Binding-site contacts:
Ligand atom N2 contacts residue ASN327 of chain 1.A at 2.9 Å (h-bond).
Ligand atom C5 contacts residue ASN327 of chain 1.A at 3.7 Å.
Ligand atom C7 contacts residue ASN327 of chain 1.A at 3.6 Å.
Ligand atom O7 contacts residue THR577 of chain 1.A at 3.9 Å.
Ligand atom C3 contacts residue ASN327 of chain 1.A at 3.8 Å.
Ligand atom O5 contacts residue ASN327 of chain 1.A at 2.4 Å (h-bond).
Ligand atom C2 contacts residue ASN327 of chain 1.A at 2.4 Å.
Ligand atom C1 contacts residue ASN327 of chain 1.A at 1.4 Å.
Ligand atom C4 contacts residue ASN327 of chain 1.A at 4.2 Å.
Ligand atom O7 contacts residue ASN327 of chain 1.A at 3.9 Å.

Sequence of chain 1.A:
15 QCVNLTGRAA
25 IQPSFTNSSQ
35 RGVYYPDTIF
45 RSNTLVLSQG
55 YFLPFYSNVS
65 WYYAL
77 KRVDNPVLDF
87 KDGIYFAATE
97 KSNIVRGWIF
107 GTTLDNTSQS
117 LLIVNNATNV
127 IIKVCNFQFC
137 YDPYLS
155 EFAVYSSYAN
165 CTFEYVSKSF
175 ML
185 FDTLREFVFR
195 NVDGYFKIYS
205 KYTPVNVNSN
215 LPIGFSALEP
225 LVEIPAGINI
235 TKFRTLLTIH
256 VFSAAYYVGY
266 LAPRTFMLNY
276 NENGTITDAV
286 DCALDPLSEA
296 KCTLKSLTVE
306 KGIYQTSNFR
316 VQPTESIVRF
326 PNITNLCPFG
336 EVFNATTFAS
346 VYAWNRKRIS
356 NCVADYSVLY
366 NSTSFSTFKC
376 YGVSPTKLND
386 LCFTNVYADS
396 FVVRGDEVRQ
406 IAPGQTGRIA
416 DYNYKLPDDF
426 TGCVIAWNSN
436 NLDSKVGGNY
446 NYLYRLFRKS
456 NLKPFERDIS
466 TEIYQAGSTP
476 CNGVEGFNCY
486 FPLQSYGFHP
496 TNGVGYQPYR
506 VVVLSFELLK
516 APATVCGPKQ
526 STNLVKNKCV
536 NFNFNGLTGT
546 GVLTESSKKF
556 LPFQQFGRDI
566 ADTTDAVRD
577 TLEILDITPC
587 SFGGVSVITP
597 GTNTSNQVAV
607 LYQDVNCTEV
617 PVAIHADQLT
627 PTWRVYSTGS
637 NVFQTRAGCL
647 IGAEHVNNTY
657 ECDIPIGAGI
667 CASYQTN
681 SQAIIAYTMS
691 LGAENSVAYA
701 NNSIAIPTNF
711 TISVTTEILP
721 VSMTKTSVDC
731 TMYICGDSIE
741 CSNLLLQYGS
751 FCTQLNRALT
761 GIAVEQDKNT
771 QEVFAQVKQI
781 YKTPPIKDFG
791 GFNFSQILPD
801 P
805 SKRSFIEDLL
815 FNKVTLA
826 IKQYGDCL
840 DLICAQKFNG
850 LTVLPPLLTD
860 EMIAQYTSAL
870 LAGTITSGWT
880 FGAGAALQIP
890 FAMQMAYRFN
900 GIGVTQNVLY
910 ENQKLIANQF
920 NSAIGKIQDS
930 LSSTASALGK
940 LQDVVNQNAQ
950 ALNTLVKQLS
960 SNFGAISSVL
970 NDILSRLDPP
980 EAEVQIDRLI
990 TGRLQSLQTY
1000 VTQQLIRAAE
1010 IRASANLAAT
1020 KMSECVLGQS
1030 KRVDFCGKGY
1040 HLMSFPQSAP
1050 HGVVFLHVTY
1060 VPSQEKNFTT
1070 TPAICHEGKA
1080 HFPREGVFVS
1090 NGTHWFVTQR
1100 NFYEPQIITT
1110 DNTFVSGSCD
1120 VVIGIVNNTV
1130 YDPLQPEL

This small molecule binds to this protein.
Small molecule (SMILES): CC(=O)N[C@@H]1[C@@H](O)[C@H](O)[C@@H](CO)O[C@H]1O